This protein binds this small molecule.
Small molecule (SMILES): C=C(CC[C@]12O[C@H](C(=O)O)[C@@](O)(C(=O)O)[C@](C(=O)O)(O1)[C@H](OC(=O)/C=C/[C@@H](C)C[C@@H](C)CC)[C@H]2O)[C@@H](OC(C)=O)[C@H](C)Cc1ccccc1

Sequence of chain 1.B:
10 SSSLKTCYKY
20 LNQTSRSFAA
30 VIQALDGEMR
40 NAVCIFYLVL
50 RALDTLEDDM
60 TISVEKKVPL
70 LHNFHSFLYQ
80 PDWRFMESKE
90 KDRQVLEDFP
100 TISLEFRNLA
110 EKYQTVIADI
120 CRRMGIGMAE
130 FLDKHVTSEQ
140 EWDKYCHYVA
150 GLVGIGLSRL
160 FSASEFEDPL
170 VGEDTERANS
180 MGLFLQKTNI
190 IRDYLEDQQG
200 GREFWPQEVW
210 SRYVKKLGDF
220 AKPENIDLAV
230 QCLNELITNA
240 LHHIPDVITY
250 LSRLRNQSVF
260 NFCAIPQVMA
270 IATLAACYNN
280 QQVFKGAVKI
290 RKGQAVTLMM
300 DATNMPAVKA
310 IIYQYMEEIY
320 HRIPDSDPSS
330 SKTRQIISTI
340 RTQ

Sequence of chain 1.C:
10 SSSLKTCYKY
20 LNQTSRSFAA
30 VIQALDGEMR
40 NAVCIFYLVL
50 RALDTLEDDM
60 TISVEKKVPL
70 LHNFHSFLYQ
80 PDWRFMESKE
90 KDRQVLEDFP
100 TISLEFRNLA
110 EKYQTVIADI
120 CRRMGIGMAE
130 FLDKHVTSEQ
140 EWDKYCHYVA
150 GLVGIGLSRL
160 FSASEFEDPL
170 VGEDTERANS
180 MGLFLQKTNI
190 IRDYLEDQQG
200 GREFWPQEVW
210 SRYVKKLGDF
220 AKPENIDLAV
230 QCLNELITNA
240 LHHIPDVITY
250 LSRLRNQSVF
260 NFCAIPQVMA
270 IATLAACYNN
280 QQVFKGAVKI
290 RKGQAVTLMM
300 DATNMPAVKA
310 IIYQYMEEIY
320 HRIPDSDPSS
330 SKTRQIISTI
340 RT

Binding-site contacts:
Ligand atom CAC contacts residue MET123 of chain 1.B at 3.6 Å (hydrophobic).
Ligand atom CBU contacts residue ARG50 of chain 1.B at 3.6 Å.
Ligand atom OAN contacts residue TYR46 of chain 1.B at 2.7 Å (h-bond).
Ligand atom OAJ contacts residue ARG25 of chain 1.B at 2.9 Å (salt-bridge).
Ligand atom OAP contacts residue ARG50 of chain 1.B at 2.6 Å (salt-bridge).
Ligand atom OAM contacts residue ARG25 of chain 1.B at 2.8 Å (salt-bridge).
Ligand atom CBM contacts residue TYR46 of chain 1.B at 3.7 Å (hydrophobic).
Ligand atom OAN contacts residue SER24 of chain 1.B at 2.7 Å (h-bond).
Ligand atom CAB contacts residue ARG191 of chain 1.B at 3.4 Å.
Ligand atom CBV contacts residue ARG50 of chain 1.B at 3.5 Å.
Ligand atom CAZ contacts residue ARG50 of chain 1.B at 3.6 Å.
Ligand atom CAC contacts residue VAL148 of chain 1.B at 3.5 Å (hydrophobic).
Ligand atom OAL contacts residue ARG25 of chain 1.B at 3.1 Å (salt-bridge).
Ligand atom OBE contacts residue ARG50 of chain 1.B at 3.2 Å (salt-bridge).
Ligand atom CAV contacts residue VAL152 of chain 1.B at 3.6 Å (hydrophobic).
Ligand atom CBL contacts residue TYR46 of chain 1.B at 3.6 Å (hydrophobic).
Ligand atom CAF contacts residue TYR46 of chain 1.B at 3.5 Å (hydrophobic).
Ligand atom CAB contacts residue ASN188 of chain 1.B at 3.5 Å.
Ligand atom OAK contacts residue SER24 of chain 1.B at 3.7 Å.
Ligand atom OAK contacts residue SER26 of chain 1.B at 2.8 Å (h-bond).
Ligand atom OAK contacts residue ARG25 of chain 1.B at 3.3 Å (salt-bridge).
Ligand atom OAP contacts residue TYR46 of chain 1.B at 3.7 Å.
Ligand atom CAW contacts residue TYR46 of chain 1.B at 3.7 Å (hydrophobic).
Ligand atom OAN contacts residue PHE27 of chain 1.B at 3.5 Å.
Ligand atom CBA contacts residue VAL152 of chain 1.B at 3.7 Å (hydrophobic).
Ligand atom OAM contacts residue THR23 of chain 1.B at 3.4 Å (h-bond).
Ligand atom OAI contacts residue LYS90 of chain 1.B at 2.9 Å (salt-bridge).
Ligand atom OAG contacts residue VAL148 of chain 1.B at 3.5 Å (h-bond).
Ligand atom CAD contacts residue SER26 of chain 1.B at 3.7 Å.
Ligand atom CBL contacts residue SER24 of chain 1.B at 3.5 Å.
Ligand atom CAA contacts residue ASP53 of chain 1.B at 3.5 Å.
Ligand atom OAH contacts residue SER26 of chain 1.B at 3.4 Å (h-bond).
Ligand atom CAR contacts residue SER26 of chain 1.B at 3.6 Å.
Ligand atom CBM contacts residue VAL152 of chain 1.B at 3.6 Å (hydrophobic).
Ligand atom OBF contacts residue ARG50 of chain 1.B at 3.2 Å (salt-bridge).
Ligand atom CAE contacts residue ASN188 of chain 1.B at 3.4 Å.
Ligand atom CBK contacts residue ARG25 of chain 1.B at 3.5 Å.
Ligand atom OAP contacts residue THR23 of chain 1.B at 2.8 Å (h-bond).
Ligand atom OBF contacts residue TYR46 of chain 1.B at 3.2 Å (h-bond).
Ligand atom OAI contacts residue ARG50 of chain 1.B at 2.9 Å (salt-bridge).